Sequence of chain 1.I:
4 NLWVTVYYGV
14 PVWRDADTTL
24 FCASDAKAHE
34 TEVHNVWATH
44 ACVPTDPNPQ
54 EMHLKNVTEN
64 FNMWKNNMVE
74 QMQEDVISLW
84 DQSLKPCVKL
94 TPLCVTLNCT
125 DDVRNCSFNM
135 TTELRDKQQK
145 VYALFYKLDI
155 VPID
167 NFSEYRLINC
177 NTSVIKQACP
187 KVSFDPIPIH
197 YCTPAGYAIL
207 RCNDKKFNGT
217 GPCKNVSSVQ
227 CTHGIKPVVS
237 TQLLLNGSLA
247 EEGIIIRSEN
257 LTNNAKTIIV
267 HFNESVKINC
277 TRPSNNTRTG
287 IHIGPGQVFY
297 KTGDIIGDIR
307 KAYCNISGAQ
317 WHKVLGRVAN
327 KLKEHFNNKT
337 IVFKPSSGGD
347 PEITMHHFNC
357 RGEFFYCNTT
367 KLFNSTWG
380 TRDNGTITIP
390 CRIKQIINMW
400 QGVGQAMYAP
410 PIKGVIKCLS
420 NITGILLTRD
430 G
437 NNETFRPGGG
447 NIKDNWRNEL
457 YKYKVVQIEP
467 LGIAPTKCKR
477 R

The small molecule below binds the protein below.
Small molecule (SMILES): CC(=O)N[C@@H]1[C@@H](O)[C@H](O)[C@@H](CO)O[C@H]1O

Binding-site contacts:
Ligand atom N2 contacts residue SER271 of chain 1.I at 3.5 Å (h-bond).
Ligand atom C4 contacts residue ASN420 of chain 1.I at 4.3 Å.
Ligand atom C8 contacts residue LEU245 of chain 1.I at 3.6 Å (hydrophobic).
Ligand atom C2 contacts residue ASN420 of chain 1.I at 2.5 Å.
Ligand atom O6 contacts residue NAG1 of chain 1.JA at 2.9 Å (h-bond).
Ligand atom O7 contacts residue SER271 of chain 1.I at 4.0 Å.
Ligand atom C6 contacts residue NAG1 of chain 1.JA at 3.7 Å.
Ligand atom C1 contacts residue ASN420 of chain 1.I at 1.4 Å.
Ligand atom C7 contacts residue SER271 of chain 1.I at 3.3 Å.
Ligand atom C3 contacts residue ASN420 of chain 1.I at 3.8 Å.
Ligand atom C7 contacts residue ASN420 of chain 1.I at 4.1 Å.
Ligand atom C8 contacts residue SER271 of chain 1.I at 3.2 Å.
Ligand atom C2 contacts residue SER271 of chain 1.I at 4.4 Å.
Ligand atom C5 contacts residue ASN420 of chain 1.I at 3.7 Å.
Ligand atom N2 contacts residue ASN420 of chain 1.I at 2.9 Å (h-bond).
Ligand atom O5 contacts residue ASN420 of chain 1.I at 2.4 Å (h-bond).